This protein binds this small molecule.
Small molecule (SMILES): CC(=O)N[C@H]1CO[C@H](CO[C@@H]2O[C@@H](C)[C@@H](O)[C@@H](O)[C@@H]2O)[C@@H](O)[C@@H]1O

Binding-site contacts:
Ligand atom O5 contacts residue ASN14 of chain 1.A at 2.4 Å (h-bond).
Ligand atom C5 contacts residue ALA13 of chain 1.A at 4.3 Å (hydrophobic).
Ligand atom C4 contacts residue ASN14 of chain 1.A at 4.1 Å.
Ligand atom C6 contacts residue TRP17 of chain 1.A at 3.4 Å (hydrophobic).
Ligand atom O5 contacts residue ALA13 of chain 1.A at 3.8 Å.
Ligand atom C8 contacts residue SER16 of chain 1.A at 3.5 Å.
Ligand atom C1 contacts residue SER16 of chain 1.A at 4.2 Å.
Ligand atom C4 contacts residue HIS34 of chain 1.B at 4.3 Å.
Ligand atom O5 contacts residue TRP17 of chain 1.A at 4.0 Å.
Ligand atom O7 contacts residue ASN14 of chain 1.A at 3.2 Å (h-bond).
Ligand atom C1 contacts residue ASN14 of chain 1.A at 1.4 Å.
Ligand atom C5 contacts residue ASN14 of chain 1.A at 3.2 Å.
Ligand atom C5 contacts residue TRP17 of chain 1.A at 4.2 Å (hydrophobic).
Ligand atom C5 contacts residue TRP17 of chain 1.A at 3.8 Å (hydrophobic).
Ligand atom C6 contacts residue TRP17 of chain 1.A at 3.7 Å (hydrophobic).
Ligand atom C1 contacts residue TRP17 of chain 1.A at 4.0 Å (hydrophobic).
Ligand atom C6 contacts residue HIS34 of chain 1.B at 3.1 Å.
Ligand atom C3 contacts residue ASN14 of chain 1.A at 3.6 Å.
Ligand atom C7 contacts residue ASN14 of chain 1.A at 3.3 Å.
Ligand atom C5 contacts residue HIS34 of chain 1.B at 4.5 Å.
Ligand atom C2 contacts residue ASN14 of chain 1.A at 2.8 Å.
Ligand atom C6 contacts residue ASN14 of chain 1.A at 4.4 Å.
Ligand atom C6 contacts residue ALA13 of chain 1.A at 4.4 Å (hydrophobic).
Ligand atom N2 contacts residue ASN14 of chain 1.A at 3.1 Å (h-bond).
Ligand atom C6 contacts residue ALA13 of chain 1.A at 4.5 Å (hydrophobic).
Ligand atom O4 contacts residue HIS34 of chain 1.B at 3.7 Å.
Ligand atom N2 contacts residue SER16 of chain 1.A at 4.0 Å.
Ligand atom C7 contacts residue SER16 of chain 1.A at 4.1 Å.
Ligand atom O5 contacts residue TRP17 of chain 1.A at 3.8 Å.
Ligand atom C8 contacts residue ASN14 of chain 1.A at 3.6 Å.
Ligand atom O6 contacts residue ALA13 of chain 1.A at 4.5 Å.

Sequence of chain 1.B:
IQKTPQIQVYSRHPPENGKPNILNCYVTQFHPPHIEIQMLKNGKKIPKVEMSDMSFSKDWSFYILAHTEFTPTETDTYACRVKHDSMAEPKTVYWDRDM

Sequence of chain 1.A:
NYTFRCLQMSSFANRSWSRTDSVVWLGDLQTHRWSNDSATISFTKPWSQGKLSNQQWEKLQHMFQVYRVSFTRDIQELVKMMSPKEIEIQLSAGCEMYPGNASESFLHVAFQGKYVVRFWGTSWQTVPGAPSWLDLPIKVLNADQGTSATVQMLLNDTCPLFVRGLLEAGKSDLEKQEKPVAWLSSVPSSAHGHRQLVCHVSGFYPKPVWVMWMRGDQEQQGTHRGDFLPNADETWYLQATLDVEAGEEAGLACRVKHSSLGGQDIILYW